Binding-site contacts:
Ligand atom C20 contacts residue LEU150 of chain 1.D at 3.6 Å (hydrophobic).
Ligand atom O2 contacts residue PHE140 of chain 1.D at 3.4 Å.
Ligand atom C15 contacts residue MET248 of chain 1.D at 3.8 Å (hydrophobic).
Ligand atom N2 contacts residue ASP105 of chain 1.D at 2.8 Å (salt-bridge).
Ligand atom C11 contacts residue GLY246 of chain 1.D at 3.6 Å.
Ligand atom O2 contacts residue VAL151 of chain 1.D at 3.8 Å.
Ligand atom C10 contacts residue MET248 of chain 1.D at 3.9 Å (hydrophobic).
Ligand atom C8 contacts residue VAL151 of chain 1.D at 3.9 Å (hydrophobic).
Ligand atom N2 contacts residue HIS273 of chain 1.D at 3.9 Å.
Ligand atom C10 contacts residue GLY246 of chain 1.D at 3.6 Å.
Ligand atom C20 contacts residue HIS183 of chain 1.D at 3.7 Å.
Ligand atom C19 contacts residue HIS153 of chain 1.D at 3.7 Å.
Ligand atom C10 contacts residue LEU150 of chain 1.D at 3.5 Å (hydrophobic).
Ligand atom C10 contacts residue GLY247 of chain 1.D at 3.5 Å.
Ligand atom N3 contacts residue TYR215 of chain 1.D at 2.5 Å (h-bond).
Ligand atom C13 contacts residue VAL151 of chain 1.D at 3.5 Å (hydrophobic).
Ligand atom C16 contacts residue HIS273 of chain 1.D at 3.5 Å.
Ligand atom N3 contacts residue ASP105 of chain 1.D at 2.9 Å (salt-bridge).
Ligand atom C17 contacts residue HIS273 of chain 1.D at 3.7 Å.
Ligand atom C17 contacts residue ASP105 of chain 1.D at 3.7 Å.
Ligand atom C11 contacts residue MET248 of chain 1.D at 3.8 Å (hydrophobic).
Ligand atom N3 contacts residue ILE106 of chain 1.D at 3.6 Å.
Ligand atom C18 contacts residue HIS153 of chain 1.D at 3.6 Å.
Ligand atom C18 contacts residue TYR215 of chain 1.D at 3.0 Å (hydrophobic).
Ligand atom O3 contacts residue HIS273 of chain 1.D at 3.8 Å.
Ligand atom C7 contacts residue PHE140 of chain 1.D at 3.3 Å (hydrophobic).
Ligand atom O3 contacts residue HIS183 of chain 1.D at 3.7 Å.
Ligand atom CL2 contacts residue MET248 of chain 1.D at 3.4 Å.
Ligand atom O4 contacts residue TYR215 of chain 1.D at 2.6 Å (h-bond).
Ligand atom C18 contacts residue ASP105 of chain 1.D at 3.5 Å.
Ligand atom N3 contacts residue PHE39 of chain 1.D at 3.3 Å.
Ligand atom CL1 contacts residue PHE140 of chain 1.D at 3.8 Å.
Ligand atom CL2 contacts residue PHE140 of chain 1.D at 3.8 Å.
Ligand atom C6 contacts residue PHE140 of chain 1.D at 3.5 Å (hydrophobic).
Ligand atom CL1 contacts residue PRO141 of chain 1.D at 3.9 Å.
Ligand atom CL2 contacts residue PHE251 of chain 1.D at 3.3 Å.
Ligand atom O3 contacts residue GLY246 of chain 1.D at 2.7 Å (h-bond).
Ligand atom O4 contacts residue HIS153 of chain 1.D at 2.5 Å (h-bond).
Ligand atom C21 contacts residue PHE140 of chain 1.D at 3.5 Å (hydrophobic).
Ligand atom O4 contacts residue PHE154 of chain 1.D at 3.4 Å.

Sequence of chain 1.D:
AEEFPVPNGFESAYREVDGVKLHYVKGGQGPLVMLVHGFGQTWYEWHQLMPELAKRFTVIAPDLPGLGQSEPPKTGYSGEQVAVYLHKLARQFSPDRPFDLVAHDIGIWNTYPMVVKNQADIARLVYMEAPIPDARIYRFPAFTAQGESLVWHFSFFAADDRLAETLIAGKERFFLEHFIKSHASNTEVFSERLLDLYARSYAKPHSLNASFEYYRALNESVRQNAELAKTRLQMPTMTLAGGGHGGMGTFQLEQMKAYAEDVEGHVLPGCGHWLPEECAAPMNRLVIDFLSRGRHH

A protein and the small-molecule ligand that binds it are described below.
Small molecule (SMILES): CCC(=O)Nc1cc(Cl)c(Oc2ccc(O)c(-c3ccc(NC(N)=O)cc3)c2)c(Cl)c1